Binding-site contacts:
Ligand atom C1 contacts residue ASN143 of chain 1.B at 1.4 Å.
Ligand atom C7 contacts residue GLU487 of chain 1.B at 4.1 Å.
Ligand atom C8 contacts residue GLU487 of chain 1.B at 3.7 Å.
Ligand atom C3 contacts residue PHE486 of chain 1.B at 3.8 Å (hydrophobic).
Ligand atom C8 contacts residue TRP141 of chain 1.B at 4.4 Å (hydrophobic).
Ligand atom C8 contacts residue ASN200 of chain 1.B at 3.3 Å.
Ligand atom C8 contacts residue LYS484 of chain 1.B at 4.4 Å.
Ligand atom C4 contacts residue ASN143 of chain 1.B at 4.2 Å.
Ligand atom O7 contacts residue TRP141 of chain 1.B at 4.1 Å.
Ligand atom C1 contacts residue TYR218 of chain 1.B at 4.4 Å (hydrophobic).
Ligand atom N2 contacts residue ILE220 of chain 1.B at 4.5 Å.
Ligand atom C3 contacts residue ASN143 of chain 1.B at 3.8 Å.
Ligand atom C7 contacts residue ASN200 of chain 1.B at 4.3 Å.
Ligand atom C8 contacts residue PHE486 of chain 1.B at 4.5 Å (hydrophobic).
Ligand atom N2 contacts residue PHE486 of chain 1.B at 4.3 Å.
Ligand atom C8 contacts residue TYR218 of chain 1.B at 3.2 Å (hydrophobic).
Ligand atom O7 contacts residue ASN200 of chain 1.B at 4.3 Å.
Ligand atom C5 contacts residue ASN143 of chain 1.B at 3.7 Å.
Ligand atom C8 contacts residue PRO482 of chain 1.B at 3.6 Å (hydrophobic).
Ligand atom O7 contacts residue PHE486 of chain 1.B at 3.9 Å.
Ligand atom C7 contacts residue TRP141 of chain 1.B at 4.5 Å (hydrophobic).
Ligand atom C7 contacts residue TYR218 of chain 1.B at 3.7 Å (hydrophobic).
Ligand atom O7 contacts residue TYR218 of chain 1.B at 3.8 Å.
Ligand atom C8 contacts residue ILE220 of chain 1.B at 4.3 Å (hydrophobic).
Ligand atom C5 contacts residue TYR218 of chain 1.B at 3.6 Å (hydrophobic).
Ligand atom C8 contacts residue PRO485 of chain 1.B at 3.9 Å (hydrophobic).
Ligand atom C4 contacts residue PHE486 of chain 1.B at 4.4 Å (hydrophobic).
Ligand atom C7 contacts residue ASN143 of chain 1.B at 3.5 Å.
Ligand atom O6 contacts residue ASN143 of chain 1.B at 4.5 Å.
Ligand atom O5 contacts residue TYR218 of chain 1.B at 4.2 Å.
Ligand atom N2 contacts residue ASN143 of chain 1.B at 2.9 Å (h-bond).
Ligand atom O7 contacts residue LYS198 of chain 1.B at 3.5 Å (salt-bridge).
Ligand atom O4 contacts residue PHE486 of chain 1.B at 3.9 Å.
Ligand atom C2 contacts residue ASN143 of chain 1.B at 2.4 Å.
Ligand atom O6 contacts residue GLU487 of chain 1.B at 4.2 Å.
Ligand atom O3 contacts residue PHE486 of chain 1.B at 3.7 Å.
Ligand atom O7 contacts residue ASN143 of chain 1.B at 3.8 Å.
Ligand atom C6 contacts residue TYR218 of chain 1.B at 3.7 Å (hydrophobic).
Ligand atom O5 contacts residue ASN143 of chain 1.B at 2.4 Å (h-bond).
Ligand atom O7 contacts residue GLU487 of chain 1.B at 4.1 Å.

Sequence of chain 1.B:
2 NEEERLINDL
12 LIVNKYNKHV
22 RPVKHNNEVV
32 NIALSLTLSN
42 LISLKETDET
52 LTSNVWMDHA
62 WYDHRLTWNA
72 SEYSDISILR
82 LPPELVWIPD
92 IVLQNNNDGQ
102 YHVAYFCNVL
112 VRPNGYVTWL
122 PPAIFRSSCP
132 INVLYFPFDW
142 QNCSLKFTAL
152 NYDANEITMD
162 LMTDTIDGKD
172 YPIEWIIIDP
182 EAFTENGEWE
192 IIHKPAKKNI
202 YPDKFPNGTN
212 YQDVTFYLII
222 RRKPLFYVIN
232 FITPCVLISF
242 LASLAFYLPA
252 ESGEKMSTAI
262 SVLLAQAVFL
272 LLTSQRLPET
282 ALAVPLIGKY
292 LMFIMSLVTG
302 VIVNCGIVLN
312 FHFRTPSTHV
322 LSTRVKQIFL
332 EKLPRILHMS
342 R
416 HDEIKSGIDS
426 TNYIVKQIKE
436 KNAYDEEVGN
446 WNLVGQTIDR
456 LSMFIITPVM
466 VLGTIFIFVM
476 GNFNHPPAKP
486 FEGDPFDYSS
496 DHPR

A protein and the small-molecule ligand that binds it are described below.
Small molecule (SMILES): CC(=O)N[C@H]1[C@H](O[C@H]2[C@H](O)[C@@H](NC(C)=O)CO[C@@H]2CO)O[C@H](CO)[C@@H](O)[C@@H]1O